Sequence of chain 2.A:
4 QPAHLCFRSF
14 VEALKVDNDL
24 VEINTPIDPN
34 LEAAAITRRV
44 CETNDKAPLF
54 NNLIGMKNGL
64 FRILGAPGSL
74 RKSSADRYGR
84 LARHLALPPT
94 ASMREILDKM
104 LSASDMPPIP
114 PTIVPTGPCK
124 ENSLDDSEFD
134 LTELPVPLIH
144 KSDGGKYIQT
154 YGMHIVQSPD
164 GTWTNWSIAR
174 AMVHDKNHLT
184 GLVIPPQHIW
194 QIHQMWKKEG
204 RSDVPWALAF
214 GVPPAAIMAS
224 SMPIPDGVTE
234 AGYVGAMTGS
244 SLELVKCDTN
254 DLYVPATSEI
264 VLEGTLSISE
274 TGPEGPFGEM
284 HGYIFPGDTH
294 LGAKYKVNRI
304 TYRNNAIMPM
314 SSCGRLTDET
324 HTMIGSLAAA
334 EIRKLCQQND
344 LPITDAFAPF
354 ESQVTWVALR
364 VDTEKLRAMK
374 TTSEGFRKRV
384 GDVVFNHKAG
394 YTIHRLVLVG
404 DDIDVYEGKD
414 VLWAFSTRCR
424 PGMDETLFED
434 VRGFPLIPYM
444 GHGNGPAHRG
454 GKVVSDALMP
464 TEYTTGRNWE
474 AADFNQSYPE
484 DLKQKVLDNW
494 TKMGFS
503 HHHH

Binding-site contacts:
Ligand atom O9 contacts residue HIS191 of chain 2.A at 3.5 Å (h-bond).
Ligand atom O9 contacts residue PRO226 of chain 2.A at 3.5 Å.
Ligand atom C10 contacts residue ALA172 of chain 2.A at 3.6 Å (hydrophobic).
Ligand atom C7 contacts residue ILE171 of chain 2.A at 3.5 Å (hydrophobic).
Ligand atom O7 contacts residue ASN168 of chain 2.A at 2.9 Å (h-bond).
Ligand atom C1 contacts residue ILE327 of chain 2.A at 3.3 Å (hydrophobic).
Ligand atom O4 contacts residue PRO226 of chain 2.A at 3.2 Å (h-bond).
Ligand atom O3 contacts residue SER223 of chain 2.A at 3.6 Å (h-bond).
Ligand atom O5 contacts residue GLN190 of chain 2.A at 2.9 Å (h-bond).
Ligand atom O9 contacts residue LYS391 of chain 2.A at 2.6 Å (salt-bridge).
Ligand atom O1 contacts residue GLN190 of chain 2.A at 2.9 Å (h-bond).
Ligand atom O6 contacts residue SER223 of chain 2.A at 3.4 Å (h-bond).
Ligand atom C21 contacts residue SER223 of chain 2.A at 3.6 Å.
Ligand atom C6 contacts residue ILE327 of chain 2.A at 3.3 Å (hydrophobic).
Ligand atom O6 contacts residue K1 of chain 2.D at 3.0 Å.
Ligand atom C14 contacts residue SER224 of chain 2.A at 3.5 Å.
Ligand atom N3 contacts residue ILE171 of chain 2.A at 3.6 Å.
Ligand atom O4 contacts residue MET225 of chain 2.A at 3.2 Å.
Ligand atom O2 contacts residue ARG173 of chain 2.A at 2.7 Å (salt-bridge).
Ligand atom C19 contacts residue ILE171 of chain 2.A at 3.4 Å (hydrophobic).
Ligand atom O2 contacts residue ALA172 of chain 2.A at 3.5 Å.
Ligand atom N3 contacts residue GLN190 of chain 2.A at 3.2 Å (h-bond).
Ligand atom C17 contacts residue THR153 of chain 2.A at 3.5 Å.
Ligand atom O3 contacts residue ILE171 of chain 2.A at 2.9 Å (h-bond).
Ligand atom P1 contacts residue K1 of chain 2.D at 3.4 Å.
Ligand atom O6 contacts residue SER170 of chain 2.A at 3.2 Å.
Ligand atom O8 contacts residue HIS191 of chain 2.A at 2.8 Å (h-bond).
Ligand atom P1 contacts residue HIS191 of chain 2.A at 3.6 Å.
Ligand atom O7 contacts residue GLU233 of chain 2.A at 3.2 Å (salt-bridge).
Ligand atom C20 contacts residue SER224 of chain 2.A at 3.6 Å.
Ligand atom O7 contacts residue MN1 of chain 2.C at 2.2 Å.
Ligand atom P1 contacts residue MN1 of chain 2.C at 3.4 Å.
Ligand atom O9 contacts residue MN1 of chain 2.C at 3.6 Å.
Ligand atom C15 contacts residue THR153 of chain 2.A at 3.3 Å.
Ligand atom N1 contacts residue ILE171 of chain 2.A at 3.5 Å (h-bond).
Ligand atom C10 contacts residue ARG173 of chain 2.A at 3.6 Å.
Ligand atom O7 contacts residue K1 of chain 2.D at 2.9 Å.
Ligand atom O7 contacts residue HIS191 of chain 2.A at 3.2 Å (h-bond).
Ligand atom C16 contacts residue THR153 of chain 2.A at 3.5 Å.
Ligand atom C9 contacts residue GLN190 of chain 2.A at 3.4 Å.

This small molecule binds to this protein.
Small molecule (SMILES): Cc1cc2c3c(c1C)C(C)(C)C[C@H]1C[C@@H](C)[C@]4(C(=O)NC(=O)N=C4N2C[C@H](O)[C@H](O)[C@H](O)COP(=O)(O)O)N31